Sequence of chain 1.A:
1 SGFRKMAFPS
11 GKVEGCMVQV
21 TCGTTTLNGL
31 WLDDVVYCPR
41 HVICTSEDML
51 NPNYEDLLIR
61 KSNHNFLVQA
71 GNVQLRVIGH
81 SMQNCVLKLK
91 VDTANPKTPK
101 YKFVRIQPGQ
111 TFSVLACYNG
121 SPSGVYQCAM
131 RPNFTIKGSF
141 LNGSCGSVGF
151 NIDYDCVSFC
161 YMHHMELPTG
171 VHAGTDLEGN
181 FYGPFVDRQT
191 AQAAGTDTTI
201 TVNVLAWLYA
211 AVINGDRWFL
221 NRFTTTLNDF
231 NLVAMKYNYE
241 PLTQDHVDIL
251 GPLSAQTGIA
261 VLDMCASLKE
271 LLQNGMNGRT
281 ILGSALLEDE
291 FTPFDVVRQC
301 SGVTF

Sequence of chain 1.B:
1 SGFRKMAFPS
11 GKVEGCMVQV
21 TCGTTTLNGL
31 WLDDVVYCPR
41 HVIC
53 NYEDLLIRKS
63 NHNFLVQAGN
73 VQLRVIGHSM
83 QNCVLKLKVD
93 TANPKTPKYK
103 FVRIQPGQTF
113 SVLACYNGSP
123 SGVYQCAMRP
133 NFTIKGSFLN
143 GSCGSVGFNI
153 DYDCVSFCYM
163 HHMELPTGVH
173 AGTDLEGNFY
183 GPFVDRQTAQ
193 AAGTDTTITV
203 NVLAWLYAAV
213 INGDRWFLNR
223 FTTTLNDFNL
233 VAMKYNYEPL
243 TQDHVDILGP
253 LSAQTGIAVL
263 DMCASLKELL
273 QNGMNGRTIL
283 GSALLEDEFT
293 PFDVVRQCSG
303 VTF

A protein and the small-molecule ligand that binds it are described below.
Small molecule (SMILES): O=C(Cc1cccc(Cl)c1)Nc1cnc2ccccn12

Binding-site contacts:
Ligand atom C1 contacts residue ARG188 of chain 1.B at 3.6 Å.
Ligand atom CL contacts residue MET165 of chain 1.B at 3.9 Å.
Ligand atom C1 contacts residue GLN189 of chain 1.B at 4.0 Å.
Ligand atom C11 contacts residue LEU141 of chain 1.B at 3.8 Å (hydrophobic).
Ligand atom CL contacts residue HIS41 of chain 1.B at 3.6 Å.
Ligand atom CL contacts residue ASP187 of chain 1.B at 3.5 Å.
Ligand atom N2 contacts residue GLU166 of chain 1.B at 3.9 Å.
Ligand atom C11 contacts residue GLU166 of chain 1.B at 3.4 Å.
Ligand atom C3 contacts residue GLN189 of chain 1.B at 3.9 Å.
Ligand atom C1 contacts residue ASP187 of chain 1.B at 4.0 Å.
Ligand atom C8 contacts residue GLU166 of chain 1.B at 3.6 Å.
Ligand atom C contacts residue MET165 of chain 1.B at 3.9 Å (hydrophobic).
Ligand atom C7 contacts residue CYS145 of chain 1.B at 4.0 Å (hydrophobic).
Ligand atom C10 contacts residue PHE140 of chain 1.B at 3.4 Å (hydrophobic).
Ligand atom N1 contacts residue MET165 of chain 1.B at 4.0 Å.
Ligand atom C8 contacts residue CYS145 of chain 1.B at 3.6 Å (hydrophobic).
Ligand atom C11 contacts residue ASN142 of chain 1.B at 3.8 Å.
Ligand atom C9 contacts residue LEU141 of chain 1.B at 4.0 Å (hydrophobic).
Ligand atom C2 contacts residue ARG188 of chain 1.B at 3.8 Å.
Ligand atom C10 contacts residue LEU141 of chain 1.B at 3.7 Å (hydrophobic).
Ligand atom O contacts residue GLU166 of chain 1.B at 3.1 Å (salt-bridge).
Ligand atom C12 contacts residue ASN142 of chain 1.B at 4.0 Å.
Ligand atom C9 contacts residue HIS163 of chain 1.B at 4.0 Å.
Ligand atom C9 contacts residue GLU166 of chain 1.B at 3.5 Å.
Ligand atom C8 contacts residue HIS164 of chain 1.B at 4.0 Å.
Ligand atom C8 contacts residue HIS163 of chain 1.B at 3.2 Å.
Ligand atom N contacts residue CYS145 of chain 1.B at 4.0 Å.
Ligand atom C6 contacts residue MET165 of chain 1.B at 4.0 Å (hydrophobic).
Ligand atom N1 contacts residue HIS163 of chain 1.B at 2.7 Å (h-bond).
Ligand atom O contacts residue MET165 of chain 1.B at 3.3 Å.
Ligand atom C11 contacts residue PHE140 of chain 1.B at 3.8 Å (hydrophobic).
Ligand atom C7 contacts residue GLU166 of chain 1.B at 3.9 Å.
Ligand atom C14 contacts residue HIS164 of chain 1.B at 3.5 Å.
Ligand atom C14 contacts residue MET165 of chain 1.B at 3.8 Å (hydrophobic).
Ligand atom CL contacts residue HIS164 of chain 1.B at 3.8 Å.
Ligand atom N1 contacts residue SER144 of chain 1.B at 3.7 Å.
Ligand atom C2 contacts residue GLN189 of chain 1.B at 3.7 Å.
Ligand atom C10 contacts residue GLU166 of chain 1.B at 3.3 Å.
Ligand atom N1 contacts residue GLU166 of chain 1.B at 3.8 Å.
Ligand atom C8 contacts residue MET165 of chain 1.B at 3.5 Å (hydrophobic).